A small-molecule ligand and the protein it binds are described below.
Small molecule (SMILES): CC(=O)N[C@@H]1[C@@H](O)[C@H](O)[C@@H](CO)O[C@H]1O

Binding-site contacts:
Ligand atom C8 contacts residue THR505 of chain 1.A at 3.5 Å.
Ligand atom C4 contacts residue ASN495 of chain 1.A at 4.2 Å.
Ligand atom C5 contacts residue ASN495 of chain 1.A at 3.7 Å.
Ligand atom O7 contacts residue ASN495 of chain 1.A at 3.9 Å.
Ligand atom C1 contacts residue GLN503 of chain 1.A at 3.9 Å.
Ligand atom C5 contacts residue GLN503 of chain 1.A at 4.4 Å.
Ligand atom C3 contacts residue ASN495 of chain 1.A at 3.8 Å.
Ligand atom O5 contacts residue ASN495 of chain 1.A at 2.4 Å (h-bond).
Ligand atom N2 contacts residue ASN495 of chain 1.A at 3.0 Å (h-bond).
Ligand atom O5 contacts residue GLN503 of chain 1.A at 3.8 Å.
Ligand atom C2 contacts residue ASN495 of chain 1.A at 2.5 Å.
Ligand atom C1 contacts residue ASN495 of chain 1.A at 1.5 Å.
Ligand atom C7 contacts residue THR505 of chain 1.A at 4.0 Å.
Ligand atom C7 contacts residue ASN495 of chain 1.A at 3.7 Å.
Ligand atom C1 contacts residue THR505 of chain 1.A at 4.5 Å.
Ligand atom O6 contacts residue GLN503 of chain 1.A at 4.2 Å.
Ligand atom N2 contacts residue THR505 of chain 1.A at 4.0 Å.

Sequence of chain 1.A:
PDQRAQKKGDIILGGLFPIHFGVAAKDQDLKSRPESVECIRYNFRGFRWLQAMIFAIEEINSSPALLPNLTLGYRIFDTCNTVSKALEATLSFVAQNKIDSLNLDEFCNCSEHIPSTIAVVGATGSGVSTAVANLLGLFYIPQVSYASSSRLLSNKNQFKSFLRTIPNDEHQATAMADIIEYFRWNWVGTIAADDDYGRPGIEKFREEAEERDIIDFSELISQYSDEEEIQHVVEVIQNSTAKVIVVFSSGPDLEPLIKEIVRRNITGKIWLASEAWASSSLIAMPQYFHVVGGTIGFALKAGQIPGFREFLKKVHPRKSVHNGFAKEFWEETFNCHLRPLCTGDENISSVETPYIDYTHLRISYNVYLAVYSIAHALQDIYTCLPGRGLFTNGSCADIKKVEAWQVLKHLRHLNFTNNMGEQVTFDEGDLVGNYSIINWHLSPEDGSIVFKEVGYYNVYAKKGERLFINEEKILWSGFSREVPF